Sequence of chain 1.A:
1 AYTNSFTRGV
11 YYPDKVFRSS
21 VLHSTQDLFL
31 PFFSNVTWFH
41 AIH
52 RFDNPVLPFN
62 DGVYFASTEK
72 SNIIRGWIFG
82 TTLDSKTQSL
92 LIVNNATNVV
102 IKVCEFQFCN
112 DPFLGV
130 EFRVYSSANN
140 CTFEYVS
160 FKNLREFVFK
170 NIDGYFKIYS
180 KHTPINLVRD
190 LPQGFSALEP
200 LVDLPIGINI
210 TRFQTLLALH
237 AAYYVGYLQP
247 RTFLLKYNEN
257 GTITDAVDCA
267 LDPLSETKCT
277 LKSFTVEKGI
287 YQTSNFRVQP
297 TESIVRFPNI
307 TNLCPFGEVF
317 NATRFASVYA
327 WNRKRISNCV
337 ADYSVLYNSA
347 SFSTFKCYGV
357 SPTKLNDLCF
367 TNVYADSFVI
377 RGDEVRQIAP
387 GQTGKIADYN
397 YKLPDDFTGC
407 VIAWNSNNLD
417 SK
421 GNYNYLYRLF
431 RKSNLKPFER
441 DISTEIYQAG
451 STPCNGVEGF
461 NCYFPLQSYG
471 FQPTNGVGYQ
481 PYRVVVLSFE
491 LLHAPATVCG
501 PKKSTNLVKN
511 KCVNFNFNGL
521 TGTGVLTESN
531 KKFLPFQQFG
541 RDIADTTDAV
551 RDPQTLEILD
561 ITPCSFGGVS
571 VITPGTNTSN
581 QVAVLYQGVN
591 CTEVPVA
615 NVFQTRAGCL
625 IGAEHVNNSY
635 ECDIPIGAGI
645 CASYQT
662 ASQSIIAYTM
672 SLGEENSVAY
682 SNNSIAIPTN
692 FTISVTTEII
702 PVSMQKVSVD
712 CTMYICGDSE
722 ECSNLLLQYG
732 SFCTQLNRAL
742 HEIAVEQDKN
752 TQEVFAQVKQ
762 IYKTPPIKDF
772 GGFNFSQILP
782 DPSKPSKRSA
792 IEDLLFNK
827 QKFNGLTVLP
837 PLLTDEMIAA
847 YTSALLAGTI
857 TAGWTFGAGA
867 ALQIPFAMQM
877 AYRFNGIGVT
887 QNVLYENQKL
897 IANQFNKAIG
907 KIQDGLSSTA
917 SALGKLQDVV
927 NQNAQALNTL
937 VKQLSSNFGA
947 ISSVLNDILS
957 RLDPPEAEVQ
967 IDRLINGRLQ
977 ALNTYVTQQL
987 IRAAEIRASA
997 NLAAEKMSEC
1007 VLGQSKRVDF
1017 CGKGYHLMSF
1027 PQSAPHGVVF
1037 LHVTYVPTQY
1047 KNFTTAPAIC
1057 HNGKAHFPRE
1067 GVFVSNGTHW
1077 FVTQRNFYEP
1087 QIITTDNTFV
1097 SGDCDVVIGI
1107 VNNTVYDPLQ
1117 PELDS

This small molecule binds to this protein.
Small molecule (SMILES): CC(=O)N[C@@H]1[C@@H](O)[C@H](O)[C@@H](CO)O[C@H]1O

Binding-site contacts:
Ligand atom C5 contacts residue ASN1072 of chain 1.A at 3.6 Å.
Ligand atom C3 contacts residue THR1074 of chain 1.A at 4.1 Å.
Ligand atom C8 contacts residue SER1071 of chain 1.A at 3.4 Å.
Ligand atom C2 contacts residue ASN1072 of chain 1.A at 2.5 Å.
Ligand atom O3 contacts residue HIS1075 of chain 1.A at 2.7 Å (h-bond).
Ligand atom C7 contacts residue TRP1076 of chain 1.A at 4.0 Å (hydrophobic).
Ligand atom C4 contacts residue ASN1072 of chain 1.A at 4.2 Å.
Ligand atom N2 contacts residue THR1074 of chain 1.A at 3.9 Å.
Ligand atom O7 contacts residue HIS1075 of chain 1.A at 2.3 Å (h-bond).
Ligand atom O5 contacts residue THR1074 of chain 1.A at 4.1 Å.
Ligand atom C4 contacts residue HIS1075 of chain 1.A at 3.8 Å.
Ligand atom C7 contacts residue THR1074 of chain 1.A at 3.8 Å.
Ligand atom N2 contacts residue HIS1075 of chain 1.A at 3.0 Å (h-bond).
Ligand atom C2 contacts residue HIS1075 of chain 1.A at 3.5 Å.
Ligand atom C7 contacts residue SER1071 of chain 1.A at 3.8 Å.
Ligand atom C3 contacts residue HIS1075 of chain 1.A at 3.5 Å.
Ligand atom O3 contacts residue PHE1077 of chain 1.A at 3.6 Å.
Ligand atom O5 contacts residue ASN1072 of chain 1.A at 2.3 Å (h-bond).
Ligand atom C3 contacts residue ASN1072 of chain 1.A at 3.8 Å.
Ligand atom C8 contacts residue PHE1077 of chain 1.A at 3.5 Å (hydrophobic).
Ligand atom C7 contacts residue ASN1072 of chain 1.A at 3.1 Å.
Ligand atom C8 contacts residue HIS1075 of chain 1.A at 1.4 Å.
Ligand atom N2 contacts residue ASN1072 of chain 1.A at 3.0 Å (h-bond).
Ligand atom C1 contacts residue ASN1072 of chain 1.A at 1.4 Å.
Ligand atom C4 contacts residue THR1074 of chain 1.A at 4.3 Å.
Ligand atom C8 contacts residue TRP1076 of chain 1.A at 3.2 Å (hydrophobic).
Ligand atom C1 contacts residue THR1074 of chain 1.A at 3.9 Å.
Ligand atom C8 contacts residue ASN1072 of chain 1.A at 3.8 Å.
Ligand atom O3 contacts residue THR1074 of chain 1.A at 4.2 Å.
Ligand atom C7 contacts residue PHE1077 of chain 1.A at 3.9 Å (hydrophobic).
Ligand atom O7 contacts residue GLY1073 of chain 1.A at 3.8 Å.
Ligand atom C2 contacts residue THR1074 of chain 1.A at 3.2 Å.
Ligand atom O7 contacts residue THR1074 of chain 1.A at 3.1 Å (h-bond).
Ligand atom C2 contacts residue PHE1077 of chain 1.A at 4.0 Å (hydrophobic).
Ligand atom O7 contacts residue SER1071 of chain 1.A at 3.2 Å (h-bond).
Ligand atom O7 contacts residue ASN1072 of chain 1.A at 2.7 Å (h-bond).
Ligand atom C3 contacts residue PHE1077 of chain 1.A at 3.8 Å (hydrophobic).
Ligand atom C8 contacts residue VAL1070 of chain 1.A at 3.7 Å (hydrophobic).
Ligand atom N2 contacts residue PHE1077 of chain 1.A at 3.1 Å.
Ligand atom C7 contacts residue HIS1075 of chain 1.A at 1.9 Å.